The protein below binds the small molecule below.
Small molecule (SMILES): O=S(=O)(O)c1cccc2cccc(Nc3ccccc3)c12

Binding-site contacts:
Ligand atom C6 contacts residue TYR90 of chain 1.K at 3.6 Å (hydrophobic).
Ligand atom C4 contacts residue VAL109 of chain 1.K at 3.5 Å (hydrophobic).
Ligand atom C11 contacts residue TYR150 of chain 1.K at 4.2 Å (hydrophobic).
Ligand atom C3 contacts residue VAL30 of chain 1.K at 4.1 Å (hydrophobic).
Ligand atom C6 contacts residue ARG33 of chain 1.K at 4.1 Å.
Ligand atom C8 contacts residue ALA146 of chain 1.K at 3.9 Å (hydrophobic).
Ligand atom C4 contacts residue LEU29 of chain 1.K at 3.6 Å (hydrophobic).
Ligand atom C4 contacts residue ARG33 of chain 1.K at 3.7 Å.
Ligand atom C5 contacts residue ARG33 of chain 1.K at 3.9 Å.
Ligand atom C2 contacts residue VAL109 of chain 1.K at 4.1 Å (hydrophobic).
Ligand atom C15 contacts residue LEU25 of chain 1.K at 3.3 Å (hydrophobic).
Ligand atom C5 contacts residue VAL109 of chain 1.K at 4.0 Å (hydrophobic).
Ligand atom C11 contacts residue ILE122 of chain 1.K at 3.8 Å (hydrophobic).
Ligand atom C7 contacts residue ILE122 of chain 1.K at 4.0 Å (hydrophobic).
Ligand atom C8 contacts residue ILE122 of chain 1.K at 4.1 Å (hydrophobic).
Ligand atom C12 contacts residue GLU16 of chain 1.K at 3.7 Å.
Ligand atom C15 contacts residue LEU111 of chain 1.K at 3.5 Å (hydrophobic).
Ligand atom C7 contacts residue TYR107 of chain 1.K at 4.1 Å (hydrophobic).
Ligand atom O1 contacts residue TYR150 of chain 1.K at 3.1 Å.
Ligand atom O3 contacts residue ILE122 of chain 1.K at 3.3 Å.
Ligand atom C1 contacts residue ILE122 of chain 1.K at 3.9 Å (hydrophobic).
Ligand atom O1 contacts residue ALA146 of chain 1.K at 3.9 Å.
Ligand atom C3 contacts residue VAL109 of chain 1.K at 3.7 Å (hydrophobic).
Ligand atom O2 contacts residue TYR147 of chain 1.K at 3.9 Å.
Ligand atom C11 contacts residue LEU29 of chain 1.K at 4.1 Å (hydrophobic).
Ligand atom C14 contacts residue SER118 of chain 1.K at 4.2 Å.
Ligand atom C13 contacts residue GLY120 of chain 1.K at 4.0 Å.
Ligand atom C16 contacts residue LEU111 of chain 1.K at 4.0 Å (hydrophobic).
Ligand atom C10 contacts residue ILE122 of chain 1.K at 3.9 Å (hydrophobic).
Ligand atom C6 contacts residue TYR107 of chain 1.K at 4.2 Å (hydrophobic).
Ligand atom N contacts residue ILE122 of chain 1.K at 3.8 Å.
Ligand atom C3 contacts residue LEU29 of chain 1.K at 3.6 Å (hydrophobic).
Ligand atom C13 contacts residue GLU16 of chain 1.K at 3.7 Å.
Ligand atom C2 contacts residue LEU29 of chain 1.K at 3.9 Å (hydrophobic).
Ligand atom C14 contacts residue LEU111 of chain 1.K at 3.9 Å (hydrophobic).
Ligand atom C14 contacts residue LEU25 of chain 1.K at 3.3 Å (hydrophobic).
Ligand atom C7 contacts residue ALA146 of chain 1.K at 4.0 Å (hydrophobic).
Ligand atom C12 contacts residue ILE122 of chain 1.K at 3.8 Å (hydrophobic).
Ligand atom C4 contacts residue TYR90 of chain 1.K at 3.9 Å (hydrophobic).
Ligand atom C16 contacts residue LEU29 of chain 1.K at 3.5 Å (hydrophobic).

Sequence of chain 1.K:
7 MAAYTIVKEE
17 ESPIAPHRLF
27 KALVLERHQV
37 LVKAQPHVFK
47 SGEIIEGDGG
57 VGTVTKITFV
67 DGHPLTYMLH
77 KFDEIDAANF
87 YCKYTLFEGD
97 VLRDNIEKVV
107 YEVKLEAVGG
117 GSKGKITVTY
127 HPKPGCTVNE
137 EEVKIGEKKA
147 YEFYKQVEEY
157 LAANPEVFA